The small molecule below binds the protein below.
Small molecule (SMILES): COc1cccc(CO)c1O

Sequence of chain 1.A:
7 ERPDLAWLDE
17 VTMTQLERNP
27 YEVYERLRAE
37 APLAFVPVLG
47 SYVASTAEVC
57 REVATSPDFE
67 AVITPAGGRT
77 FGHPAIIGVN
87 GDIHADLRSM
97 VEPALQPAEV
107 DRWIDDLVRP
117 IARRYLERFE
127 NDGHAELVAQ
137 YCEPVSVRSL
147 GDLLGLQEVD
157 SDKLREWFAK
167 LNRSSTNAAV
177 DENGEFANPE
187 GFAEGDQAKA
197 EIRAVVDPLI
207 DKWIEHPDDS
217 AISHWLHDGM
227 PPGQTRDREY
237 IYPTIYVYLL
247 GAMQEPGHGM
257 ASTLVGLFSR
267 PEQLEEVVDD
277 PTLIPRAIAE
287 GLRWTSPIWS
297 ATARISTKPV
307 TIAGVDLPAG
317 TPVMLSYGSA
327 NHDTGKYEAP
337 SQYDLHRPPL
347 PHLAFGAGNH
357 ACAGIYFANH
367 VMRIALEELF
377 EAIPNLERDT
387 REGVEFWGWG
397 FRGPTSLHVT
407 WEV

Binding-site contacts:
Ligand atom C06 contacts residue THR298 of chain 1.A at 3.8 Å.
Ligand atom O09 contacts residue ILE83 of chain 1.A at 3.5 Å.
Ligand atom O11 contacts residue LEU246 of chain 1.A at 3.6 Å.
Ligand atom O02 contacts residue ALA248 of chain 1.A at 3.5 Å (h-bond).
Ligand atom C03 contacts residue VAL243 of chain 1.A at 3.6 Å (hydrophobic).
Ligand atom C05 contacts residue HEM1 of chain 1.B at 3.9 Å.
Ligand atom C06 contacts residue ALA297 of chain 1.A at 4.3 Å (hydrophobic).
Ligand atom C05 contacts residue THR298 of chain 1.A at 3.9 Å.
Ligand atom C01 contacts residue HEM1 of chain 1.B at 3.4 Å.
Ligand atom C06 contacts residue PHE397 of chain 1.A at 4.3 Å (hydrophobic).
Ligand atom C08 contacts residue PHE397 of chain 1.A at 3.6 Å (hydrophobic).
Ligand atom C08 contacts residue PHE77 of chain 1.A at 3.7 Å (hydrophobic).
Ligand atom C10 contacts residue GLY247 of chain 1.A at 3.9 Å.
Ligand atom C08 contacts residue LEU246 of chain 1.A at 3.9 Å (hydrophobic).
Ligand atom O02 contacts residue VAL243 of chain 1.A at 3.1 Å (h-bond).
Ligand atom O09 contacts residue ALA297 of chain 1.A at 3.9 Å.
Ligand atom C01 contacts residue ALA248 of chain 1.A at 3.6 Å (hydrophobic).
Ligand atom C07 contacts residue ILE83 of chain 1.A at 4.0 Å (hydrophobic).
Ligand atom C01 contacts residue VAL243 of chain 1.A at 4.0 Å (hydrophobic).
Ligand atom O09 contacts residue PHE397 of chain 1.A at 3.7 Å.
Ligand atom C03 contacts residue ILE294 of chain 1.A at 4.2 Å (hydrophobic).
Ligand atom C05 contacts residue ILE83 of chain 1.A at 4.1 Å (hydrophobic).
Ligand atom O02 contacts residue GLY247 of chain 1.A at 3.3 Å.
Ligand atom O11 contacts residue GLY247 of chain 1.A at 3.1 Å (h-bond).
Ligand atom C03 contacts residue GLY247 of chain 1.A at 3.9 Å.
Ligand atom C06 contacts residue ILE294 of chain 1.A at 4.2 Å (hydrophobic).
Ligand atom C07 contacts residue PHE397 of chain 1.A at 3.9 Å (hydrophobic).
Ligand atom C07 contacts residue VAL243 of chain 1.A at 4.4 Å (hydrophobic).
Ligand atom C08 contacts residue ILE83 of chain 1.A at 3.9 Å (hydrophobic).
Ligand atom C04 contacts residue ILE83 of chain 1.A at 4.4 Å (hydrophobic).
Ligand atom C04 contacts residue HEM1 of chain 1.B at 3.6 Å.
Ligand atom C01 contacts residue GLY247 of chain 1.A at 4.0 Å.
Ligand atom C10 contacts residue VAL243 of chain 1.A at 3.6 Å (hydrophobic).
Ligand atom O11 contacts residue VAL243 of chain 1.A at 2.6 Å (h-bond).
Ligand atom O11 contacts residue PHE77 of chain 1.A at 4.5 Å.
Ligand atom C06 contacts residue ILE83 of chain 1.A at 4.1 Å (hydrophobic).
Ligand atom C05 contacts residue ILE294 of chain 1.A at 3.5 Å (hydrophobic).
Ligand atom O09 contacts residue PHE77 of chain 1.A at 3.9 Å.
Ligand atom C04 contacts residue ILE294 of chain 1.A at 3.5 Å (hydrophobic).
Ligand atom C04 contacts residue VAL243 of chain 1.A at 4.5 Å (hydrophobic).